A small-molecule ligand and the protein it binds are described below.
Small molecule (SMILES): C#C[C@@H]1N[C@@H](C)[C@@H](O)[C@H]1O

Binding-site contacts:
Ligand atom CAD contacts residue GLU254 of chain 1.B at 4.2 Å.
Ligand atom OAJ contacts residue TRP282 of chain 1.B at 4.2 Å.
Ligand atom CAF contacts residue TRP198 of chain 1.B at 3.9 Å (hydrophobic).
Ligand atom CAG contacts residue TRP54 of chain 1.B at 3.8 Å (hydrophobic).
Ligand atom CAB contacts residue GLU53 of chain 1.B at 4.0 Å.
Ligand atom NAE contacts residue ARG228 of chain 1.B at 4.3 Å.
Ligand atom OAJ contacts residue HIS101 of chain 1.B at 3.2 Å (h-bond).
Ligand atom OAI contacts residue ASP195 of chain 1.B at 3.3 Å (salt-bridge).
Ligand atom CAD contacts residue HIS102 of chain 1.B at 4.0 Å.
Ligand atom CAB contacts residue TRP282 of chain 1.B at 3.7 Å (hydrophobic).
Ligand atom CAD contacts residue ASP195 of chain 1.B at 3.2 Å.
Ligand atom NAE contacts residue ASP195 of chain 1.B at 2.9 Å (salt-bridge).
Ligand atom CAH contacts residue HIS32 of chain 1.B at 4.1 Å.
Ligand atom CAD contacts residue TRP54 of chain 1.B at 4.2 Å (hydrophobic).
Ligand atom OAJ contacts residue HIS102 of chain 1.B at 4.2 Å.
Ligand atom CAF contacts residue ASP195 of chain 1.B at 4.0 Å.
Ligand atom CAF contacts residue TRP54 of chain 1.B at 3.8 Å (hydrophobic).
Ligand atom CAC contacts residue TRP54 of chain 1.B at 4.0 Å (hydrophobic).
Ligand atom OAJ contacts residue GLU53 of chain 1.B at 2.6 Å (salt-bridge).
Ligand atom CAA contacts residue GLU254 of chain 1.B at 3.2 Å.
Ligand atom CAF contacts residue GLU254 of chain 1.B at 4.1 Å.
Ligand atom CAB contacts residue HIS32 of chain 1.B at 3.5 Å.
Ligand atom CAG contacts residue TRP198 of chain 1.B at 3.7 Å (hydrophobic).
Ligand atom CAB contacts residue HIS101 of chain 1.B at 3.9 Å.
Ligand atom CAB contacts residue ASP195 of chain 1.B at 4.0 Å.
Ligand atom OAI contacts residue TYR144 of chain 1.B at 3.4 Å (h-bond).
Ligand atom OAI contacts residue HIS101 of chain 1.B at 2.9 Å (h-bond).
Ligand atom CAH contacts residue GLU254 of chain 1.B at 3.7 Å.
Ligand atom CAH contacts residue TRP193 of chain 1.B at 3.9 Å (hydrophobic).
Ligand atom CAC contacts residue TRP282 of chain 1.B at 3.9 Å (hydrophobic).
Ligand atom CAA contacts residue ASP195 of chain 1.B at 3.7 Å.
Ligand atom CAC contacts residue GLU53 of chain 1.B at 3.4 Å.
Ligand atom CAC contacts residue HIS101 of chain 1.B at 4.0 Å.
Ligand atom OAI contacts residue HIS32 of chain 1.B at 2.8 Å (h-bond).
Ligand atom OAJ contacts residue TRP54 of chain 1.B at 3.2 Å (h-bond).
Ligand atom CAH contacts residue TRP282 of chain 1.B at 4.0 Å (hydrophobic).
Ligand atom NAE contacts residue GLU254 of chain 1.B at 3.2 Å (salt-bridge).
Ligand atom CAH contacts residue ASP195 of chain 1.B at 3.7 Å.
Ligand atom CAF contacts residue HIS102 of chain 1.B at 4.1 Å.
Ligand atom CAA contacts residue TRP282 of chain 1.B at 3.7 Å (hydrophobic).

Sequence of chain 1.B:
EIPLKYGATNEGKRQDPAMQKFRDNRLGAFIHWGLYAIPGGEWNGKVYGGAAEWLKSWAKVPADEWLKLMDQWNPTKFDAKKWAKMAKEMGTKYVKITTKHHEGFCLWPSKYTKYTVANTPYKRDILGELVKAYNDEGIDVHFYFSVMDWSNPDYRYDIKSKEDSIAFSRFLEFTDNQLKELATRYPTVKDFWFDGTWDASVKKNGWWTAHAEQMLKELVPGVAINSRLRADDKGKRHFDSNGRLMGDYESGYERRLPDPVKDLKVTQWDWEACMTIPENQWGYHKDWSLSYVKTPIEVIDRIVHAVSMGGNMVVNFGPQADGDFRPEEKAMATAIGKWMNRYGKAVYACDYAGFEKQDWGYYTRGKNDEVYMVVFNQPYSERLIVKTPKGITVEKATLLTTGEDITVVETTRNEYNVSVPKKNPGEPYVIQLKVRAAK